Binding-site contacts:
Ligand atom C8 contacts residue ASN139 of chain 1.C at 4.4 Å.
Ligand atom C2 contacts residue ASN139 of chain 1.C at 2.4 Å.
Ligand atom C4 contacts residue LYS87 of chain 1.C at 4.4 Å.
Ligand atom O6 contacts residue ASN139 of chain 1.C at 3.8 Å.
Ligand atom C5 contacts residue LYS87 of chain 1.C at 3.9 Å.
Ligand atom C6 contacts residue LYS87 of chain 1.C at 4.0 Å.
Ligand atom C1 contacts residue ASN139 of chain 1.C at 1.4 Å.
Ligand atom N2 contacts residue ASN139 of chain 1.C at 2.9 Å (h-bond).
Ligand atom O5 contacts residue ASN139 of chain 1.C at 2.4 Å (h-bond).
Ligand atom O6 contacts residue ASN138 of chain 1.C at 3.9 Å.
Ligand atom C6 contacts residue GLU106 of chain 1.C at 4.4 Å.
Ligand atom C7 contacts residue ASN139 of chain 1.C at 3.2 Å.
Ligand atom O4 contacts residue LYS87 of chain 1.C at 3.2 Å.
Ligand atom C4 contacts residue ASN139 of chain 1.C at 4.2 Å.
Ligand atom C5 contacts residue ASN139 of chain 1.C at 3.7 Å.
Ligand atom O7 contacts residue ASN139 of chain 1.C at 3.0 Å (h-bond).
Ligand atom C6 contacts residue ASN139 of chain 1.C at 4.4 Å.
Ligand atom O6 contacts residue GLU106 of chain 1.C at 4.0 Å.
Ligand atom C3 contacts residue ASN139 of chain 1.C at 3.8 Å.

Sequence of chain 1.C:
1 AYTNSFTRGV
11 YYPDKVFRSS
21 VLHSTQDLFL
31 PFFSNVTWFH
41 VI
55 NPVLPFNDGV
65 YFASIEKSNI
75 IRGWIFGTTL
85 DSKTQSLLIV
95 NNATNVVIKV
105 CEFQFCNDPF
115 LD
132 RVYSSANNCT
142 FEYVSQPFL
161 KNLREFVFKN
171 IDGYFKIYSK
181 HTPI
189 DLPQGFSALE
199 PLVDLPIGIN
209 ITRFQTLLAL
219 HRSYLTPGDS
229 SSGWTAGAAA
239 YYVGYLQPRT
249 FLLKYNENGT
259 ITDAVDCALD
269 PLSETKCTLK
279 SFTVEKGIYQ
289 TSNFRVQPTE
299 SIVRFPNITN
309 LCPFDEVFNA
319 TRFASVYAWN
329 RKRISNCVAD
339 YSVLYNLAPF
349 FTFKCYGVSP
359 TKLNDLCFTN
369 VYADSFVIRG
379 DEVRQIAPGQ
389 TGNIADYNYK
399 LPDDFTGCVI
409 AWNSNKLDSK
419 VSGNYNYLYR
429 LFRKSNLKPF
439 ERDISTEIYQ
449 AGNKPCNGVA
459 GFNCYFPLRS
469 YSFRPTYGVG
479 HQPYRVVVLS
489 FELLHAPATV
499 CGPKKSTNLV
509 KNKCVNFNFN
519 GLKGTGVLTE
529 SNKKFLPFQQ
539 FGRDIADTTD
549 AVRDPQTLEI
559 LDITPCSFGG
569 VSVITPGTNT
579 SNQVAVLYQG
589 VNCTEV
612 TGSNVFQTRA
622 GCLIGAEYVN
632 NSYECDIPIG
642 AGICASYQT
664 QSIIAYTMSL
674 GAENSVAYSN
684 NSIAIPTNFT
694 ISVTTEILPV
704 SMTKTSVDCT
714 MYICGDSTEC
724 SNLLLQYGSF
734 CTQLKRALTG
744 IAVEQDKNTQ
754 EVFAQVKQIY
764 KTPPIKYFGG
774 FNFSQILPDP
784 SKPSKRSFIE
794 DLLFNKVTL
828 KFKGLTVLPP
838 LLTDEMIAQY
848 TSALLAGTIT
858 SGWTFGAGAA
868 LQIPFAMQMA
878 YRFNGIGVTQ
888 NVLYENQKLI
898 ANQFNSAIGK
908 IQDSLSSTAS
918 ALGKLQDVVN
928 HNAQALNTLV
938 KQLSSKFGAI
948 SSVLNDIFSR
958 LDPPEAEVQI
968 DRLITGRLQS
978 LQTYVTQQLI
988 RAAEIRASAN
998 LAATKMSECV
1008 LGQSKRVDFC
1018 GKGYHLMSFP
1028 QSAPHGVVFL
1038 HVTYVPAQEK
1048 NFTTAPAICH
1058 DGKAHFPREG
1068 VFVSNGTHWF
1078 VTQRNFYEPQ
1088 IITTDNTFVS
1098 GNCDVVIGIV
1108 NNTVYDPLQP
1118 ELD

This small molecule binds to this protein.
Small molecule (SMILES): CC(=O)N[C@@H]1[C@@H](O)[C@H](O)[C@@H](CO)O[C@H]1O